Sequence of chain 59.F:
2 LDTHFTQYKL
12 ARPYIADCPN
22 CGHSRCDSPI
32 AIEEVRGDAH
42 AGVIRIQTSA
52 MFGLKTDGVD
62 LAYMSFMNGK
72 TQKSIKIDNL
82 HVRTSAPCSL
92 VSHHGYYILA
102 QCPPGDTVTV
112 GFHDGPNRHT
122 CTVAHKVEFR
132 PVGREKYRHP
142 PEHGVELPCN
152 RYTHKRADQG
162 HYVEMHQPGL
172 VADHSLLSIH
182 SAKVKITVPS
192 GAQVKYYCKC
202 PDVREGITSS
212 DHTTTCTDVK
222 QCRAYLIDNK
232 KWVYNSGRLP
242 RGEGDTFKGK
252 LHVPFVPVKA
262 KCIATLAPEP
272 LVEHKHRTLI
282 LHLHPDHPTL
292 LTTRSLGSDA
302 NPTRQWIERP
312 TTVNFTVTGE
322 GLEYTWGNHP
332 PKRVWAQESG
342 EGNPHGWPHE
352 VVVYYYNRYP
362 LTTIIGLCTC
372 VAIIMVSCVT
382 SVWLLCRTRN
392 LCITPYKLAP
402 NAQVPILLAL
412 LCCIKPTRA

A protein and the small-molecule ligand that binds it are described below.
Small molecule (SMILES): O=C(O)[C@@H]1O[C@H](O[C@H]2[C@@H](OS(=O)(=O)O)O[C@@H](O)[C@H](NS(=O)(=O)O)[C@H]2O)[C@@H](OS(=O)(=O)O)[C@H](O)[C@@H]1O

Binding-site contacts:
Ligand atom C4 contacts residue LYS156 of chain 59.F at 4.0 Å.
Ligand atom OAH contacts residue THR4 of chain 59.F at 3.7 Å.
Ligand atom O3 contacts residue LYS156 of chain 59.F at 3.0 Å.
Ligand atom OAH contacts residue LEU2 of chain 59.F at 2.8 Å (h-bond).
Ligand atom O6B contacts residue LYS156 of chain 59.F at 3.3 Å.
Ligand atom C3 contacts residue LYS156 of chain 59.F at 4.0 Å.
Ligand atom O4 contacts residue SER93 of chain 59.F at 3.0 Å (h-bond).
Ligand atom SAG contacts residue THR4 of chain 59.F at 3.9 Å.
Ligand atom O5 contacts residue HIS155 of chain 59.F at 3.6 Å.
Ligand atom C3 contacts residue ALA158 of chain 59.F at 4.0 Å (hydrophobic).
Ligand atom OAH contacts residue ASP3 of chain 59.F at 4.0 Å.
Ligand atom C6 contacts residue LEU62 of chain 59.F at 3.5 Å (hydrophobic).
Ligand atom C6 contacts residue HIS94 of chain 59.F at 3.9 Å.
Ligand atom O6A contacts residue SER93 of chain 59.F at 3.2 Å.
Ligand atom C2 contacts residue ALA158 of chain 59.F at 3.7 Å (hydrophobic).
Ligand atom C6 contacts residue HIS155 of chain 59.F at 3.4 Å.
Ligand atom O5 contacts residue LYS156 of chain 59.F at 3.4 Å.
Ligand atom O4 contacts residue HIS155 of chain 59.F at 3.5 Å (h-bond).
Ligand atom C5 contacts residue HIS155 of chain 59.F at 4.0 Å.
Ligand atom O6B contacts residue HIS155 of chain 59.F at 3.3 Å (h-bond).
Ligand atom O6A contacts residue LEU62 of chain 59.F at 3.4 Å.
Ligand atom O3 contacts residue ALA158 of chain 59.F at 3.0 Å (h-bond).
Ligand atom O6A contacts residue HIS94 of chain 59.F at 3.2 Å (h-bond).
Ligand atom O6A contacts residue HIS155 of chain 59.F at 3.8 Å.
Ligand atom O6B contacts residue HIS94 of chain 59.F at 4.0 Å.
Ligand atom C3 contacts residue ARG157 of chain 59.F at 3.7 Å.
Ligand atom O6B contacts residue LEU62 of chain 59.F at 4.0 Å.
Ligand atom OAH contacts residue ARG157 of chain 59.F at 3.1 Å (salt-bridge).
Ligand atom C5 contacts residue LEU62 of chain 59.F at 3.8 Å (hydrophobic).
Ligand atom O4 contacts residue LYS156 of chain 59.F at 3.5 Å.
Ligand atom O3 contacts residue ARG157 of chain 59.F at 3.3 Å (salt-bridge).
Ligand atom O6B contacts residue ARG157 of chain 59.F at 3.3 Å (salt-bridge).
Ligand atom OBI contacts residue LYS156 of chain 59.F at 4.0 Å.
Ligand atom C6 contacts residue SER93 of chain 59.F at 4.0 Å.
Ligand atom SAG contacts residue ARG157 of chain 59.F at 3.6 Å (salt-bridge).
Ligand atom O5B contacts residue LYS156 of chain 59.F at 3.3 Å.
Ligand atom OAF contacts residue ALA158 of chain 59.F at 3.3 Å.
Ligand atom OAF contacts residue ARG157 of chain 59.F at 2.8 Å (salt-bridge).
Ligand atom OAF contacts residue THR4 of chain 59.F at 2.9 Å (h-bond).
Ligand atom O5 contacts residue ARG157 of chain 59.F at 3.8 Å.